Binding-site contacts:
Ligand atom N6 contacts residue HIS4983 of chain 1.A at 3.3 Å.
Ligand atom PB contacts residue LYS4211 of chain 1.A at 3.7 Å.
Ligand atom C3B contacts residue MG1 of chain 1.J at 4.0 Å.
Ligand atom PB contacts residue MG1 of chain 1.I at 3.2 Å.
Ligand atom PA contacts residue MG1 of chain 1.J at 3.0 Å.
Ligand atom N7 contacts residue THR4979 of chain 1.A at 3.8 Å.
Ligand atom C6 contacts residue CYS4958 of chain 1.A at 3.5 Å (hydrophobic).
Ligand atom PG contacts residue MG1 of chain 1.I at 3.8 Å.
Ligand atom N6 contacts residue ASN4984 of chain 1.A at 3.6 Å.
Ligand atom O1G contacts residue MG1 of chain 1.I at 2.6 Å.
Ligand atom O1A contacts residue LYS4214 of chain 1.A at 4.0 Å.
Ligand atom O5' contacts residue MG1 of chain 1.I at 3.1 Å.
Ligand atom PB contacts residue MG1 of chain 1.J at 3.8 Å.
Ligand atom N1 contacts residue THR4979 of chain 1.A at 4.2 Å.
Ligand atom O2B contacts residue MG1 of chain 1.I at 2.4 Å.
Ligand atom N6 contacts residue CYS4958 of chain 1.A at 3.8 Å.
Ligand atom C3B contacts residue LYS4211 of chain 1.A at 3.6 Å.
Ligand atom C5' contacts residue MG1 of chain 1.I at 3.4 Å.
Ligand atom C2 contacts residue LYS4957 of chain 1.A at 3.9 Å.
Ligand atom N7 contacts residue LEU4985 of chain 1.A at 4.1 Å.
Ligand atom O3A contacts residue MG1 of chain 1.I at 3.1 Å.
Ligand atom O4' contacts residue MG1 of chain 1.J at 3.9 Å.
Ligand atom O1B contacts residue ARG4215 of chain 1.A at 3.6 Å (salt-bridge).
Ligand atom C5' contacts residue MG1 of chain 1.J at 3.5 Å.
Ligand atom O5' contacts residue MG1 of chain 1.J at 2.3 Å.
Ligand atom O2A contacts residue MG1 of chain 1.I at 2.3 Å.
Ligand atom O2' contacts residue MET4954 of chain 1.A at 3.7 Å.
Ligand atom C2 contacts residue THR4979 of chain 1.A at 4.0 Å.
Ligand atom N1 contacts residue CYS4958 of chain 1.A at 2.5 Å (h-bond).
Ligand atom N6 contacts residue ILE4960 of chain 1.A at 4.2 Å.
Ligand atom C5 contacts residue THR4979 of chain 1.A at 4.1 Å.
Ligand atom PA contacts residue MG1 of chain 1.I at 3.0 Å.
Ligand atom O1B contacts residue LYS4211 of chain 1.A at 2.8 Å (salt-bridge).
Ligand atom C3B contacts residue MG1 of chain 1.I at 4.1 Å.
Ligand atom C2 contacts residue CYS4958 of chain 1.A at 3.0 Å (hydrophobic).
Ligand atom O1G contacts residue MG1 of chain 1.J at 4.0 Å.
Ligand atom O3A contacts residue MG1 of chain 1.J at 2.5 Å.
Ligand atom O1A contacts residue MG1 of chain 1.J at 3.7 Å.
Ligand atom N3 contacts residue CYS4958 of chain 1.A at 4.2 Å.
Ligand atom N6 contacts residue LEU4985 of chain 1.A at 3.7 Å.

This small molecule binds to this protein.
Small molecule (SMILES): Nc1ncnc2c1ncn2[C@@H]1O[C@H](CO[P](=O)(O)O[P](=O)(O)CP(=O)(O)O)[C@@H](O)[C@H]1O

Sequence of chain 1.A:
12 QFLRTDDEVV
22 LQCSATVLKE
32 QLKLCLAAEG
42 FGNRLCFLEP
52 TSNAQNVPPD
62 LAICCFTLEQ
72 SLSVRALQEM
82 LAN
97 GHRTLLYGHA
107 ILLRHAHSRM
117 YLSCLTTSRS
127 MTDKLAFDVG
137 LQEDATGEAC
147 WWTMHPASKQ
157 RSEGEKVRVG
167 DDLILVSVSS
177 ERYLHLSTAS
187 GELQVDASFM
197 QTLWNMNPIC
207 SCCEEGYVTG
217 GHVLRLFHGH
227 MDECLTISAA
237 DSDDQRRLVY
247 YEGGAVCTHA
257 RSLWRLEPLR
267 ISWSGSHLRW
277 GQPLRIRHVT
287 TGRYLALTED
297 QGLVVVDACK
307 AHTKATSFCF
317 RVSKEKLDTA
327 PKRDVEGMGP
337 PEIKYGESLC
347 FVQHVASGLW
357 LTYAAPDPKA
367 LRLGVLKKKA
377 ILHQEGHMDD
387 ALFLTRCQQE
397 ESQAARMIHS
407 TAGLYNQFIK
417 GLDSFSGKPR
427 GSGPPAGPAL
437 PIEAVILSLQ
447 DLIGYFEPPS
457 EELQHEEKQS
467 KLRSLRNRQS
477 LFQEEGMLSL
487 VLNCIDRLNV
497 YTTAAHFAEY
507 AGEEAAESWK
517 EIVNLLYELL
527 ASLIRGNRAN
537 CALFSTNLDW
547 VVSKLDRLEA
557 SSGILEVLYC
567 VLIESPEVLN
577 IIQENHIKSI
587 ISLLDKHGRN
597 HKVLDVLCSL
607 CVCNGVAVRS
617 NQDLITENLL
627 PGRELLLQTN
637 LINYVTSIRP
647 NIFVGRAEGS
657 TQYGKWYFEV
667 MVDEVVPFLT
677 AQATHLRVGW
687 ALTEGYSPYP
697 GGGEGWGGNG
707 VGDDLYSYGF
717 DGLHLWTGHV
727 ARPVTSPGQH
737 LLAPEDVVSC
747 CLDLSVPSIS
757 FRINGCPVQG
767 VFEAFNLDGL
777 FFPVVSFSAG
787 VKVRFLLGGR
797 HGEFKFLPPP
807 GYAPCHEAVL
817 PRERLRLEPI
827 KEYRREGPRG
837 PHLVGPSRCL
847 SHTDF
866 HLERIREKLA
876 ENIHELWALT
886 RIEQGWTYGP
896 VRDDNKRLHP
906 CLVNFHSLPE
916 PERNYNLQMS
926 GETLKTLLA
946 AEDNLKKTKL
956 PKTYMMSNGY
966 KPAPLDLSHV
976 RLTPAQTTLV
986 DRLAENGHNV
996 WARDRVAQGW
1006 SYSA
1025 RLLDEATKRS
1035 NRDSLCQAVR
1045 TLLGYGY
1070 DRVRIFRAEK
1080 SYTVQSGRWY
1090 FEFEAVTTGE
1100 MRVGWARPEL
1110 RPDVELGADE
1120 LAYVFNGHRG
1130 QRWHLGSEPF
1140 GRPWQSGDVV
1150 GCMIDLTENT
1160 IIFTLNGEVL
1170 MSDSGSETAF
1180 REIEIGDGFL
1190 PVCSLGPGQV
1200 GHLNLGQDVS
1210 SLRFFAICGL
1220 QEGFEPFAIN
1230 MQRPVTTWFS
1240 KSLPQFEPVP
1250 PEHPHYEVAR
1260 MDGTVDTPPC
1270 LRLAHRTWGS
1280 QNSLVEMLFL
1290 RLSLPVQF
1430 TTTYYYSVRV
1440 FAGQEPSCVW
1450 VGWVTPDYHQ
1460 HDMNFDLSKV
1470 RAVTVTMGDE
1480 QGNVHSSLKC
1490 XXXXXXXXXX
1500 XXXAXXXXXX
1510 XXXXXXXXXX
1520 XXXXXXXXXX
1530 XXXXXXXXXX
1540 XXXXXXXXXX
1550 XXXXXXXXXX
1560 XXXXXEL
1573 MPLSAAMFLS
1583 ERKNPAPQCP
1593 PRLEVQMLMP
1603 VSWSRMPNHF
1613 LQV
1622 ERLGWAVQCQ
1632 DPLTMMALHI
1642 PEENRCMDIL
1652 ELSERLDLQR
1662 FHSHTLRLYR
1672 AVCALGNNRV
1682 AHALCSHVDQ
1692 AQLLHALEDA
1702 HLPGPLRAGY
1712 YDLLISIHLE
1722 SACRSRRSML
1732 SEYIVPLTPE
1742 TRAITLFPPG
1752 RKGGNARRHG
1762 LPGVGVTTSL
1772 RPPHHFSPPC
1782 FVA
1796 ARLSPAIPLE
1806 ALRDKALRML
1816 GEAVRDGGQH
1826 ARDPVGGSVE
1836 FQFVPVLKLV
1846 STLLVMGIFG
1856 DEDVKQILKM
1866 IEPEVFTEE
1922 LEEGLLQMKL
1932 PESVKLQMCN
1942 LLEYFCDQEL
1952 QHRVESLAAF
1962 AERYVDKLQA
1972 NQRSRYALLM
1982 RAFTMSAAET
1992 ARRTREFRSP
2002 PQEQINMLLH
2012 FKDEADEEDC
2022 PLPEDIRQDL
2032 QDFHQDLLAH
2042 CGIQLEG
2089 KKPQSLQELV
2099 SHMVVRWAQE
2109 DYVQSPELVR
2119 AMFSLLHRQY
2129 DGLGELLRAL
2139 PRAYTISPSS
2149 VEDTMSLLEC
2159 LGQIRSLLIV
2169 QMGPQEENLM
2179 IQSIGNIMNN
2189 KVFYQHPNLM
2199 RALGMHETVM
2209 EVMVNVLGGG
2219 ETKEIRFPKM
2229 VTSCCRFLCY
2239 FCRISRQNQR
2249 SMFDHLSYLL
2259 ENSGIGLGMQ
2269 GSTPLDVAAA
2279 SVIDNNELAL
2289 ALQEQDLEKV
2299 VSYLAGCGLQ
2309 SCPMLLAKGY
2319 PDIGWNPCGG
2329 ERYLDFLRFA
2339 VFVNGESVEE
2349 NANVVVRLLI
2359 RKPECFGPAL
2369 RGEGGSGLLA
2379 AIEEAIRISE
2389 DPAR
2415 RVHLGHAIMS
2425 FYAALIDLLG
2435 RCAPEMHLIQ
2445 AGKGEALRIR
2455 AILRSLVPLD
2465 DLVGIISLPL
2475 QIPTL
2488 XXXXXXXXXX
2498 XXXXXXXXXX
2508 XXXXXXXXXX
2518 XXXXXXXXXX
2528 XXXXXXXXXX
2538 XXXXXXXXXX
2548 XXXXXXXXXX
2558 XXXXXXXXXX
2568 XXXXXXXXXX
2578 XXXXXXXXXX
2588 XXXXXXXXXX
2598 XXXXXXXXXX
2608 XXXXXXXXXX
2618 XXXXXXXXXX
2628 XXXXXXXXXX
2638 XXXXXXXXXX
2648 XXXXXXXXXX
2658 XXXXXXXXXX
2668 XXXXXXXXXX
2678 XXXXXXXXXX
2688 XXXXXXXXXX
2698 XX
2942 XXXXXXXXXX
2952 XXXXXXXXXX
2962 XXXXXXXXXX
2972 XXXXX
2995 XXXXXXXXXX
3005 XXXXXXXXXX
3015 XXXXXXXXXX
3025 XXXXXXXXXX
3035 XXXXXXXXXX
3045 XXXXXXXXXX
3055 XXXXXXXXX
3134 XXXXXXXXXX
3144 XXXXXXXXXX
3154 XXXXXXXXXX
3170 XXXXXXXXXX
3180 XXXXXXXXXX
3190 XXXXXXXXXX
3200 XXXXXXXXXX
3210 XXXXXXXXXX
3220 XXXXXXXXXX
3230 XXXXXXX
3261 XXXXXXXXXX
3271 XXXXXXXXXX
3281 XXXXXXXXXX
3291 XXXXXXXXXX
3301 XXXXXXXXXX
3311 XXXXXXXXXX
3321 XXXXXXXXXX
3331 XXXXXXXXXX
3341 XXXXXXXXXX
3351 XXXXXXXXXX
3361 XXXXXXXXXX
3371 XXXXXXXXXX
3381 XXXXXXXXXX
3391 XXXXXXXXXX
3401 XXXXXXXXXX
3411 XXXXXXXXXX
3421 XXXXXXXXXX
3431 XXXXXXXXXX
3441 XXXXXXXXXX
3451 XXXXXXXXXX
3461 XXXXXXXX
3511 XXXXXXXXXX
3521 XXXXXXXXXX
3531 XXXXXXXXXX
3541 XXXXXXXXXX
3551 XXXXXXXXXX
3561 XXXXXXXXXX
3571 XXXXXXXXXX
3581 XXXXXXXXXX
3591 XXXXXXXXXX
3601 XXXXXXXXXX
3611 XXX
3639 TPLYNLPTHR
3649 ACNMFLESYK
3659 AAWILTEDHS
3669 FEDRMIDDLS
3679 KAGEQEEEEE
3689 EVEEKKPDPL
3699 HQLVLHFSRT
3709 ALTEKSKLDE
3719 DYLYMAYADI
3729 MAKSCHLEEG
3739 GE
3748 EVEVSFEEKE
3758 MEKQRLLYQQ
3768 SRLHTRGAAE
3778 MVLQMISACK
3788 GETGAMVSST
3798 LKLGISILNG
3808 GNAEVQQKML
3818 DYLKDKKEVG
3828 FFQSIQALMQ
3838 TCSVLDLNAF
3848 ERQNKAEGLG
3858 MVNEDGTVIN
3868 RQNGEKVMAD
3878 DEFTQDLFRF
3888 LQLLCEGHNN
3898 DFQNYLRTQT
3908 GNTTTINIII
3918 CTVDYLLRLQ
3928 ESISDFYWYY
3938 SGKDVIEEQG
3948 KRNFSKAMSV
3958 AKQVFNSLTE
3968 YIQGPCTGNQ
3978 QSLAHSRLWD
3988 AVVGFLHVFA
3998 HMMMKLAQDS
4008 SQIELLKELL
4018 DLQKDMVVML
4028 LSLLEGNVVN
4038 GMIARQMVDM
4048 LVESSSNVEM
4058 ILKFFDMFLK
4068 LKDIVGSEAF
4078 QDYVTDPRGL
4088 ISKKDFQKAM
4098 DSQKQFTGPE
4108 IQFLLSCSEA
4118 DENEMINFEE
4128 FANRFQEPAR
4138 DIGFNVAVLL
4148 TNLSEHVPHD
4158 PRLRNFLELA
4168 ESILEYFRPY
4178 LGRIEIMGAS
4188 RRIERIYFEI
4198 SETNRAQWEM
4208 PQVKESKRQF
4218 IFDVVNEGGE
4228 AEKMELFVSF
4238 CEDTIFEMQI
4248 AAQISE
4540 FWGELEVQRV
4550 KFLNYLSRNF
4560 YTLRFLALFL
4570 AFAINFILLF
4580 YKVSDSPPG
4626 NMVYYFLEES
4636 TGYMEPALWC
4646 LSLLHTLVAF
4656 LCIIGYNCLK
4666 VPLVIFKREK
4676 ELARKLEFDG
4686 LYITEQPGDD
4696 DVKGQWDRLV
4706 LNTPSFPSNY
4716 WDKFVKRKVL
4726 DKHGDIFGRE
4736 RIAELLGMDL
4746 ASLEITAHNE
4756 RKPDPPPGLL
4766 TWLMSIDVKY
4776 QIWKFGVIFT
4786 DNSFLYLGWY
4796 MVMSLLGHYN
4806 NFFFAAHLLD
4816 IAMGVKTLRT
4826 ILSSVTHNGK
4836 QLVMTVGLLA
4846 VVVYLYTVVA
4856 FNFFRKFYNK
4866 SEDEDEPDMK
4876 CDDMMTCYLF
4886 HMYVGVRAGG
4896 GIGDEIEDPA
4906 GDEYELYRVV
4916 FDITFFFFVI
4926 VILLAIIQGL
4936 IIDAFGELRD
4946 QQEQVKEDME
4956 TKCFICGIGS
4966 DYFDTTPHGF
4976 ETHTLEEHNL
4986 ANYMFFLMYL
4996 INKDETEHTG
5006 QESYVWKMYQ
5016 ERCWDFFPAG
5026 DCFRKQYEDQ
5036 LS